Sequence of chain 1.A:
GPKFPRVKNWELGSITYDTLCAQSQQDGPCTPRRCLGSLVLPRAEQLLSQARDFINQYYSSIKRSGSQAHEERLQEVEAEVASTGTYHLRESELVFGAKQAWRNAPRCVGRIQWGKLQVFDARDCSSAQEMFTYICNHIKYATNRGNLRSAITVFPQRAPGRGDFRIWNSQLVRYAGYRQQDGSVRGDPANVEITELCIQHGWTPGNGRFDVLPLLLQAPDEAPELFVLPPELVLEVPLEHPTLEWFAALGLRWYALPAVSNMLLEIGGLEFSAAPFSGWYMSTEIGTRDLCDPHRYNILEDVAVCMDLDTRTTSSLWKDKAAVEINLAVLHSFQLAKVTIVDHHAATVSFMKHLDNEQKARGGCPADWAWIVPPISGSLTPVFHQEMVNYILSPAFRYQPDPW

Sequence of chain 1.B:
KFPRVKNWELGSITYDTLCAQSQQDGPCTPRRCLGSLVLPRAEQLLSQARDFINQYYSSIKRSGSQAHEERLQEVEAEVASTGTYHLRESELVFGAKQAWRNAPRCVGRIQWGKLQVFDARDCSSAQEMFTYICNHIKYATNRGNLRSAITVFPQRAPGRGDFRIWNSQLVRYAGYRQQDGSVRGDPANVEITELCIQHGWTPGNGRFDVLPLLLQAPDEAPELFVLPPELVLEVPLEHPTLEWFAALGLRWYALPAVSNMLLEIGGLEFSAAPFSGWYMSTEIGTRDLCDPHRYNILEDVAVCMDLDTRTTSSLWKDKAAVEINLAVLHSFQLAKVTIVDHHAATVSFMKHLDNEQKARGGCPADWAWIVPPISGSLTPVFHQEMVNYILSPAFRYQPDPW

The small molecule below binds the protein below.
Small molecule (SMILES): Cc1cc(N)nc(C[C@@H]2CNC[C@@H]2OCCNCCc2cccc(F)c2)c1

Binding-site contacts:
Ligand atom C6A contacts residue TYR439 of chain 1.A at 3.5 Å (hydrophobic).
Ligand atom F13 contacts residue PHE317 of chain 1.A at 3.4 Å.
Ligand atom C15 contacts residue TRP320 of chain 1.A at 3.2 Å (hydrophobic).
Ligand atom N1A contacts residue HEM1 of chain 1.C at 2.7 Å (h-bond).
Ligand atom C6A contacts residue HEM1 of chain 1.C at 3.5 Å.
Ligand atom N1' contacts residue H4B1 of chain 1.D at 3.0 Å (h-bond).
Ligand atom C1 contacts residue GLN211 of chain 1.A at 3.5 Å.
Ligand atom F13 contacts residue HEM1 of chain 1.C at 3.5 Å.
Ligand atom C16 contacts residue GLU325 of chain 1.A at 3.7 Å.
Ligand atom N6A contacts residue ARG147 of chain 1.A at 3.5 Å (salt-bridge).
Ligand atom C2' contacts residue HEM1 of chain 1.C at 3.3 Å.
Ligand atom C3 contacts residue GLU325 of chain 1.A at 3.2 Å.
Ligand atom N1' contacts residue HEM1 of chain 1.C at 2.6 Å (h-bond).
Ligand atom C5' contacts residue HEM1 of chain 1.C at 3.3 Å.
Ligand atom C2 contacts residue GLU325 of chain 1.A at 3.4 Å.
Ligand atom C15 contacts residue HEM1 of chain 1.C at 3.5 Å.
Ligand atom C4A contacts residue TYR439 of chain 1.A at 3.4 Å (hydrophobic).
Ligand atom C5' contacts residue TRP411 of chain 1.A at 3.5 Å (hydrophobic).
Ligand atom F13 contacts residue PRO298 of chain 1.A at 3.7 Å.
Ligand atom C4' contacts residue GOL1 of chain 1.F at 3.3 Å.
Ligand atom N2 contacts residue HEM1 of chain 1.C at 3.5 Å (h-bond).
Ligand atom C5A contacts residue TYR439 of chain 1.A at 3.4 Å (hydrophobic).
Ligand atom C4 contacts residue GLU325 of chain 1.A at 3.6 Å.
Ligand atom C5A contacts residue VAL68 of chain 1.A at 3.7 Å (hydrophobic).
Ligand atom C7A contacts residue HEM1 of chain 1.C at 3.5 Å.
Ligand atom C1 contacts residue GLU325 of chain 1.A at 3.4 Å.
Ligand atom C14 contacts residue TRP320 of chain 1.A at 3.7 Å (hydrophobic).
Ligand atom C5' contacts residue GOL1 of chain 1.F at 3.2 Å.
Ligand atom F13 contacts residue GLY319 of chain 1.A at 3.3 Å.
Ligand atom N2 contacts residue GLU325 of chain 1.A at 2.8 Å (salt-bridge).
Ligand atom N1' contacts residue GOL1 of chain 1.F at 3.5 Å (h-bond).
Ligand atom C2A contacts residue HEM1 of chain 1.C at 3.5 Å.
Ligand atom O1 contacts residue HEM1 of chain 1.C at 3.4 Å (h-bond).
Ligand atom N6A contacts residue HEM1 of chain 1.C at 2.8 Å (h-bond).
Ligand atom C14 contacts residue HEM1 of chain 1.C at 3.3 Å.
Ligand atom F13 contacts residue SER318 of chain 1.A at 3.6 Å.
Ligand atom C2 contacts residue GLN211 of chain 1.A at 3.2 Å.
Ligand atom C15 contacts residue PRO298 of chain 1.A at 3.6 Å (hydrophobic).
Ligand atom C8A contacts residue TYR439 of chain 1.A at 3.6 Å (hydrophobic).
Ligand atom C4 contacts residue HEM1 of chain 1.C at 3.6 Å.